Sequence of chain 1.A:
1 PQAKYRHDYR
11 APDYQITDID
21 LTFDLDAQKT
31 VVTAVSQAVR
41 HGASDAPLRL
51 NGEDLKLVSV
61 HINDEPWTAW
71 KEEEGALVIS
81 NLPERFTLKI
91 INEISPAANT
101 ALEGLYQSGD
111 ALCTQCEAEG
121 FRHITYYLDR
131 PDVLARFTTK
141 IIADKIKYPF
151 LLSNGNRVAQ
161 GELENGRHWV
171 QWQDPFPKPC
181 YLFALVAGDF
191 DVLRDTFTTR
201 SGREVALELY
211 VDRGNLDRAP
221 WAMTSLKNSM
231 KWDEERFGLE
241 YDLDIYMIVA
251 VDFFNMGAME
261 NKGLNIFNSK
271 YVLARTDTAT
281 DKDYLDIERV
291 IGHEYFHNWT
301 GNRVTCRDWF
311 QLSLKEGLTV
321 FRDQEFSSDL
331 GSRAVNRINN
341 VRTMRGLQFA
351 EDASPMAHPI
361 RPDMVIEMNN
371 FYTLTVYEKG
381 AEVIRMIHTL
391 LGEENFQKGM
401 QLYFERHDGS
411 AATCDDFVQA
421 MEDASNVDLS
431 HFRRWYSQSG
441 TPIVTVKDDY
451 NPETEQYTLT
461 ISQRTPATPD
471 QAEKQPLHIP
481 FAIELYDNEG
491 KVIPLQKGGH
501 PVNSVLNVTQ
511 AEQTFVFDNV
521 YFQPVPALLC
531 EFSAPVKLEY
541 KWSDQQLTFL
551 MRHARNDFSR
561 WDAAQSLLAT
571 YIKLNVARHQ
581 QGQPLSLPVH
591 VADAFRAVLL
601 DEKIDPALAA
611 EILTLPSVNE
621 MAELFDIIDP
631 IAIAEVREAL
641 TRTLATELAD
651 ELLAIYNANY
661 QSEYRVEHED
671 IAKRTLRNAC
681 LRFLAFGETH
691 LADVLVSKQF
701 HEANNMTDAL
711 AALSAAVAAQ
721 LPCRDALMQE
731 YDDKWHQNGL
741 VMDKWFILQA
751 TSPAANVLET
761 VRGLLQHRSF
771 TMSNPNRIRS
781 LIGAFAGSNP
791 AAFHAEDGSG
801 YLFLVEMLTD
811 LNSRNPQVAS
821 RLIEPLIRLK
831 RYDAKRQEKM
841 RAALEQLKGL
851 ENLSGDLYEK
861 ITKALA

Binding-site contacts:
Ligand atom N contacts residue ZN1 of chain 1.B at 3.8 Å.
Ligand atom C contacts residue GLU260 of chain 1.A at 3.6 Å.
Ligand atom N contacts residue LYS315 of chain 1.A at 3.3 Å (salt-bridge).
Ligand atom OXT contacts residue ZN1 of chain 1.B at 2.2 Å.
Ligand atom OE1 contacts residue TYR372 of chain 1.A at 3.4 Å.
Ligand atom CG contacts residue GLU117 of chain 1.A at 3.5 Å.
Ligand atom C contacts residue ZN1 of chain 1.B at 2.6 Å.
Ligand atom OE2 contacts residue GLN115 of chain 1.A at 3.7 Å.
Ligand atom C contacts residue GLU294 of chain 1.A at 3.7 Å.
Ligand atom CA contacts residue GLU260 of chain 1.A at 3.1 Å.
Ligand atom O contacts residue HIS297 of chain 1.A at 3.7 Å.
Ligand atom OXT contacts residue HIS297 of chain 1.A at 3.9 Å.
Ligand atom N contacts residue GLU316 of chain 1.A at 3.1 Å (salt-bridge).
Ligand atom CG contacts residue MET259 of chain 1.A at 3.7 Å (hydrophobic).
Ligand atom CA contacts residue GLU117 of chain 1.A at 3.7 Å.
Ligand atom O contacts residue ALA258 of chain 1.A at 3.6 Å (h-bond).
Ligand atom O contacts residue ZN1 of chain 1.B at 2.7 Å.
Ligand atom OE2 contacts residue TYR372 of chain 1.A at 3.9 Å.
Ligand atom OXT contacts residue TYR377 of chain 1.A at 2.6 Å (h-bond).
Ligand atom CD contacts residue MET256 of chain 1.A at 3.7 Å (hydrophobic).
Ligand atom O contacts residue GLU294 of chain 1.A at 2.6 Å (salt-bridge).
Ligand atom CA contacts residue ZN1 of chain 1.B at 3.8 Å.
Ligand atom CB contacts residue TYR377 of chain 1.A at 3.6 Å (hydrophobic).
Ligand atom C contacts residue GLU316 of chain 1.A at 3.8 Å.
Ligand atom OE2 contacts residue GLU117 of chain 1.A at 3.3 Å (salt-bridge).
Ligand atom OXT contacts residue HIS293 of chain 1.A at 3.4 Å (h-bond).
Ligand atom N contacts residue GLU117 of chain 1.A at 2.6 Å (salt-bridge).
Ligand atom N contacts residue GLU260 of chain 1.A at 2.7 Å (salt-bridge).
Ligand atom C contacts residue HIS297 of chain 1.A at 3.9 Å.
Ligand atom N contacts residue MET259 of chain 1.A at 3.9 Å.
Ligand atom C contacts residue TYR377 of chain 1.A at 3.6 Å (hydrophobic).
Ligand atom CB contacts residue ALA258 of chain 1.A at 3.5 Å (hydrophobic).
Ligand atom CA contacts residue ALA258 of chain 1.A at 3.5 Å (hydrophobic).
Ligand atom OXT contacts residue GLU316 of chain 1.A at 3.1 Å (salt-bridge).
Ligand atom C contacts residue HIS293 of chain 1.A at 3.8 Å.
Ligand atom O contacts residue HIS293 of chain 1.A at 3.2 Å.
Ligand atom CD contacts residue TYR372 of chain 1.A at 3.8 Å (hydrophobic).
Ligand atom C contacts residue ALA258 of chain 1.A at 3.9 Å (hydrophobic).
Ligand atom OE1 contacts residue MET256 of chain 1.A at 3.0 Å.
Ligand atom O contacts residue GLU260 of chain 1.A at 3.6 Å (salt-bridge).

This small molecule binds to this protein.
Small molecule (SMILES): N[C@@H](CCC(=O)O)C(=O)O